A small-molecule ligand and the protein it binds are described below.
Small molecule (SMILES): CN(C)c1ccc(C(=C2C=CC(=[N+](C)C)C=C2)c2ccccc2)cc1

Binding-site contacts:
Ligand atom C24 contacts residue TYR166 of chain 1.G at 3.8 Å (hydrophobic).
Ligand atom C15 contacts residue ILE98 of chain 1.G at 3.6 Å (hydrophobic).
Ligand atom C9 contacts residue ASP163 of chain 1.G at 3.8 Å.
Ligand atom C6 contacts residue TRP125 of chain 1.G at 3.4 Å (hydrophobic).
Ligand atom C3 contacts residue MET67 of chain 1.G at 3.7 Å (hydrophobic).
Ligand atom C23 contacts residue GLN105 of chain 1.G at 3.7 Å.
Ligand atom C23 contacts residue CYS160 of chain 1.G at 3.6 Å (hydrophobic).
Ligand atom C18 contacts residue PHE178 of chain 1.G at 3.4 Å (hydrophobic).
Ligand atom C4 contacts residue SER89 of chain 1.G at 3.7 Å.
Ligand atom C3 contacts residue LEU87 of chain 1.G at 3.8 Å (hydrophobic).
Ligand atom C13 contacts residue TRP101 of chain 1.G at 3.4 Å (hydrophobic).
Ligand atom C19 contacts residue GLY88 of chain 1.G at 3.6 Å.
Ligand atom C5 contacts residue GLN71 of chain 1.G at 3.0 Å.
Ligand atom C5 contacts residue ALA86 of chain 1.G at 3.7 Å (hydrophobic).
Ligand atom C7 contacts residue LEU87 of chain 1.G at 3.0 Å (hydrophobic).
Ligand atom C16 contacts residue ASP163 of chain 1.G at 3.9 Å.
Ligand atom C2 contacts residue LEU87 of chain 1.G at 3.5 Å (hydrophobic).
Ligand atom C22 contacts residue ARG102 of chain 1.G at 3.6 Å.
Ligand atom C10 contacts residue ASP163 of chain 1.G at 3.7 Å.
Ligand atom C9 contacts residue VAL159 of chain 1.G at 3.7 Å (hydrophobic).
Ligand atom C6 contacts residue TRP101 of chain 1.G at 3.9 Å (hydrophobic).
Ligand atom C4 contacts residue GLN71 of chain 1.G at 3.1 Å.
Ligand atom C4 contacts residue MET67 of chain 1.G at 3.5 Å (hydrophobic).
Ligand atom C5 contacts residue LEU87 of chain 1.G at 3.3 Å (hydrophobic).
Ligand atom C6 contacts residue MET67 of chain 1.G at 3.9 Å (hydrophobic).
Ligand atom C2 contacts residue MET67 of chain 1.G at 3.9 Å (hydrophobic).
Ligand atom C15 contacts residue ASP163 of chain 1.G at 3.8 Å.
Ligand atom C22 contacts residue TYR118 of chain 1.G at 3.8 Å (hydrophobic).
Ligand atom C6 contacts residue ALA86 of chain 1.G at 3.8 Å (hydrophobic).
Ligand atom C4 contacts residue LEU87 of chain 1.G at 3.7 Å (hydrophobic).
Ligand atom C6 contacts residue LEU87 of chain 1.G at 2.9 Å (hydrophobic).
Ligand atom C7 contacts residue TRP101 of chain 1.G at 3.9 Å (hydrophobic).
Ligand atom C6 contacts residue GLN71 of chain 1.G at 3.8 Å.
Ligand atom C7 contacts residue TRP125 of chain 1.G at 3.5 Å (hydrophobic).
Ligand atom C25 contacts residue PHE178 of chain 1.G at 3.9 Å (hydrophobic).
Ligand atom C22 contacts residue TRP101 of chain 1.G at 3.6 Å (hydrophobic).
Ligand atom N3 contacts residue PHE178 of chain 1.G at 3.8 Å.
Ligand atom C12 contacts residue TRP101 of chain 1.G at 3.3 Å (hydrophobic).
Ligand atom C5 contacts residue MET67 of chain 1.G at 3.7 Å (hydrophobic).
Ligand atom C24 contacts residue PHE178 of chain 1.G at 3.7 Å (hydrophobic).

Sequence of chain 1.G:
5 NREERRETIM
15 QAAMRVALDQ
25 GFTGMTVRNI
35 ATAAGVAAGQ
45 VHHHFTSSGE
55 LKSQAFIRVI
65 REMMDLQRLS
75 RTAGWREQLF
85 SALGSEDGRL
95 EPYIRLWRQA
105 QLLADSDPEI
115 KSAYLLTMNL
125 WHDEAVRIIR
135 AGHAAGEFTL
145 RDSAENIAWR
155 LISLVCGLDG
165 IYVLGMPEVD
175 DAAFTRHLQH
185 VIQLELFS